Binding-site contacts:
Ligand atom N01 contacts residue ARG18 of chain 1.D at 3.4 Å (salt-bridge).
Ligand atom C4 contacts residue THR106 of chain 1.D at 4.0 Å.
Ligand atom O2 contacts residue THR105 of chain 1.D at 4.1 Å.
Ligand atom N01 contacts residue ALA260 of chain 1.D at 3.9 Å.
Ligand atom C6 contacts residue ALA275 of chain 1.D at 3.3 Å (hydrophobic).
Ligand atom O4 contacts residue ARG18 of chain 1.D at 2.6 Å (salt-bridge).
Ligand atom O2 contacts residue ZN1 of chain 1.O at 3.2 Å.
Ligand atom N01 contacts residue ALA275 of chain 1.D at 2.2 Å (h-bond).
Ligand atom O2 contacts residue KCX98 of chain 1.D at 2.9 Å (h-bond).
Ligand atom C2 contacts residue KCX98 of chain 1.D at 3.9 Å.
Ligand atom N1 contacts residue LYS230 of chain 1.D at 3.7 Å.
Ligand atom C5 contacts residue ALA275 of chain 1.D at 3.1 Å (hydrophobic).
Ligand atom O4 contacts residue THR106 of chain 1.D at 3.9 Å.
Ligand atom C2 contacts residue HIS16 of chain 1.D at 3.5 Å.
Ligand atom N3 contacts residue ZN1 of chain 1.P at 3.5 Å.
Ligand atom N3 contacts residue HIS16 of chain 1.D at 3.1 Å (h-bond).
Ligand atom C5 contacts residue THR106 of chain 1.D at 3.4 Å.
Ligand atom N1 contacts residue THR105 of chain 1.D at 3.0 Å (h-bond).
Ligand atom N01 contacts residue THR106 of chain 1.D at 2.7 Å (h-bond).
Ligand atom C6 contacts residue THR105 of chain 1.D at 3.2 Å.
Ligand atom N3 contacts residue ASN43 of chain 1.D at 3.4 Å (h-bond).
Ligand atom C2 contacts residue ZN1 of chain 1.P at 3.2 Å.
Ligand atom O2 contacts residue HIS16 of chain 1.D at 3.2 Å (h-bond).
Ligand atom C4 contacts residue ARG18 of chain 1.D at 3.5 Å.
Ligand atom O2 contacts residue ZN1 of chain 1.P at 2.3 Å.
Ligand atom C4 contacts residue HIS16 of chain 1.D at 4.0 Å.
Ligand atom C6 contacts residue THR106 of chain 1.D at 4.0 Å.
Ligand atom O4 contacts residue ASN43 of chain 1.D at 3.1 Å (h-bond).
Ligand atom N01 contacts residue HIS262 of chain 1.D at 2.9 Å (h-bond).
Ligand atom C5 contacts residue ARG18 of chain 1.D at 3.9 Å.
Ligand atom N3 contacts residue THR105 of chain 1.D at 4.1 Å.
Ligand atom C4 contacts residue ASN43 of chain 1.D at 3.5 Å.
Ligand atom C5 contacts residue THR105 of chain 1.D at 3.8 Å.
Ligand atom O2 contacts residue ASP258 of chain 1.D at 3.0 Å (salt-bridge).
Ligand atom O4 contacts residue HIS16 of chain 1.D at 3.9 Å.
Ligand atom C2 contacts residue THR105 of chain 1.D at 3.6 Å.
Ligand atom C4 contacts residue ALA260 of chain 1.D at 3.8 Å (hydrophobic).
Ligand atom C2 contacts residue ASP258 of chain 1.D at 3.5 Å.
Ligand atom O4 contacts residue ALA260 of chain 1.D at 3.9 Å.
Ligand atom C5 contacts residue ALA260 of chain 1.D at 3.8 Å (hydrophobic).

A small-molecule ligand and the protein it binds are described below.
Small molecule (SMILES): Nc1c[nH]c(=O)[nH]c1=O

Sequence of chain 1.D:
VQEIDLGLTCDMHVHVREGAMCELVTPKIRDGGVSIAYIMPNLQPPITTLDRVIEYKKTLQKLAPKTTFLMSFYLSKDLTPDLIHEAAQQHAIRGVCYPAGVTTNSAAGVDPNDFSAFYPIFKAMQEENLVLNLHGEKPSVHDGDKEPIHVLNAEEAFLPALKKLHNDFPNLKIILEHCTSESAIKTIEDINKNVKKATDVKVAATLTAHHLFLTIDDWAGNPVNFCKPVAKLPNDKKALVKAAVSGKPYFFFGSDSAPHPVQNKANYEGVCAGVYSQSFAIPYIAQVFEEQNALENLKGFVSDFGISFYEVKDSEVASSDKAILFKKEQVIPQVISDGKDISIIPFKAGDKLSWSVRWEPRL